The protein below binds the small molecule below.
Small molecule (SMILES): CC(C)(COP(=O)(O)OP(=O)(O)OC[C@H]1O[C@@H](n2cnc3c(N)ncnc32)[C@H](O)[C@@H]1OP(=O)(O)O)[C@@H](O)C(=O)NCCC(=O)NCCS/C(O)=C/c1cc(O)cc(O)c1

Sequence of chain 1.B:
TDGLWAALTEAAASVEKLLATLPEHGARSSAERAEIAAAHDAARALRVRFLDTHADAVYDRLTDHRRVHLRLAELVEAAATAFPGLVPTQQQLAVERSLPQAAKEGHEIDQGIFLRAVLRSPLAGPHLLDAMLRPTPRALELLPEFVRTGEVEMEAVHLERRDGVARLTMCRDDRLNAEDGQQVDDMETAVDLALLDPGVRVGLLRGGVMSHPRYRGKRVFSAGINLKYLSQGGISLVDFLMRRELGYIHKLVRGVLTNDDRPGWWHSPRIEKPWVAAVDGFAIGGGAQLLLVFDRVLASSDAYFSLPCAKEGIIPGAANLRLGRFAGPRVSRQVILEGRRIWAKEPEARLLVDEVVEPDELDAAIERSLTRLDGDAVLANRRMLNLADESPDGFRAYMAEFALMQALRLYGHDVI

Binding-site contacts:
Ligand atom CAH contacts residue GLY327 of chain 1.B at 3.5 Å.
Ligand atom OAK contacts residue ILE325 of chain 1.B at 3.3 Å (h-bond).
Ligand atom SAA contacts residue CYS319 of chain 1.B at 2.6 Å (h-bond).
Ligand atom O5P contacts residue GLU322 of chain 1.B at 2.9 Å (salt-bridge).
Ligand atom O2A contacts residue ARG224 of chain 1.B at 3.1 Å (salt-bridge).
Ligand atom O6A contacts residue TYR225 of chain 1.B at 3.0 Å (h-bond).
Ligand atom O5' contacts residue LEU186 of chain 1.B at 3.2 Å.
Ligand atom CAG contacts residue ILE325 of chain 1.B at 3.1 Å (hydrophobic).
Ligand atom O7A contacts residue ASP184 of chain 1.B at 3.5 Å (salt-bridge).
Ligand atom C13 contacts residue PHE292 of chain 1.B at 3.4 Å (hydrophobic).
Ligand atom C6A contacts residue ILE235 of chain 1.B at 3.2 Å (hydrophobic).
Ligand atom O5A contacts residue TYR225 of chain 1.B at 3.2 Å (h-bond).
Ligand atom N7A contacts residue ALA233 of chain 1.B at 3.3 Å.
Ligand atom C5' contacts residue HIS222 of chain 1.B at 3.3 Å.
Ligand atom OAD contacts residue CYS319 of chain 1.B at 3.5 Å (h-bond).
Ligand atom C6P contacts residue ALA233 of chain 1.B at 3.4 Å (hydrophobic).
Ligand atom N1A contacts residue ASN236 of chain 1.B at 2.9 Å.
Ligand atom CAG contacts residue ILE324 of chain 1.B at 3.5 Å (hydrophobic).
Ligand atom CAC contacts residue ILE324 of chain 1.B at 3.0 Å (hydrophobic).
Ligand atom N6A contacts residue GLY234 of chain 1.B at 3.5 Å (h-bond).
Ligand atom OAK contacts residue GLY327 of chain 1.B at 3.0 Å (h-bond).
Ligand atom OAD contacts residue ILE235 of chain 1.B at 3.2 Å (h-bond).
Ligand atom CAB contacts residue CYS319 of chain 1.B at 2.7 Å (hydrophobic).
Ligand atom N6A contacts residue ALA233 of chain 1.B at 3.0 Å (h-bond).
Ligand atom O5P contacts residue LEU237 of chain 1.B at 3.4 Å.
Ligand atom N4P contacts residue ALA233 of chain 1.B at 3.2 Å (h-bond).
Ligand atom OAK contacts residue GLN416 of chain 1.B at 3.1 Å (h-bond).
Ligand atom O7A contacts residue HIS222 of chain 1.B at 3.5 Å.
Ligand atom OAL contacts residue ARG254 of chain 1.B at 2.9 Å.
Ligand atom N6A contacts residue ILE235 of chain 1.B at 2.4 Å (h-bond).
Ligand atom CAI contacts residue ARG254 of chain 1.B at 3.3 Å.
Ligand atom C2A contacts residue ASN236 of chain 1.B at 3.3 Å.
Ligand atom N1A contacts residue LEU237 of chain 1.B at 2.9 Å (h-bond).
Ligand atom C2P contacts residue CYS319 of chain 1.B at 3.5 Å (hydrophobic).
Ligand atom CAC contacts residue CYS319 of chain 1.B at 2.8 Å (hydrophobic).
Ligand atom OAD contacts residue GLY295 of chain 1.B at 3.3 Å.
Ligand atom N1A contacts residue ILE235 of chain 1.B at 3.1 Å (h-bond).
Ligand atom OAL contacts residue GLU189 of chain 1.B at 2.6 Å (salt-bridge).
Ligand atom N1A contacts residue ALA188 of chain 1.B at 3.5 Å.
Ligand atom OAD contacts residue GLY296 of chain 1.B at 3.1 Å (h-bond).